This protein binds this small molecule.
Small molecule (SMILES): CCC(O)(CC)c1ccc2cc(-c3[nH]nc4cc(-c5ccccc5)sc34)[nH]c2c1

Sequence of chain 1.A:
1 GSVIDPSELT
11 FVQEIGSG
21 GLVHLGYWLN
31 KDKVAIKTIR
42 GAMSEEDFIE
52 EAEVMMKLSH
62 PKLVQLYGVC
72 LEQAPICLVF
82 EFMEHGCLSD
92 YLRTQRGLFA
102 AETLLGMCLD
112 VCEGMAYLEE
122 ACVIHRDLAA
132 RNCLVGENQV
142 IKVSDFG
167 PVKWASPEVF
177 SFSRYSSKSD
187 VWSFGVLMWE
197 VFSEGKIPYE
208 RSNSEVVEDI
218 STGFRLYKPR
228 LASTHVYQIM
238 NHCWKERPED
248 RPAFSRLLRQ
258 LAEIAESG

Binding-site contacts:
Ligand atom CAT contacts residue SER145 of chain 1.A at 3.1 Å.
Ligand atom CAM contacts residue LEU135 of chain 1.A at 3.6 Å (hydrophobic).
Ligand atom NAL contacts residue ALA35 of chain 1.A at 3.4 Å.
Ligand atom NAK contacts residue GLU82 of chain 1.A at 3.5 Å (salt-bridge).
Ligand atom CAD contacts residue ILE15 of chain 1.A at 3.7 Å (hydrophobic).
Ligand atom CAD contacts residue PHE83 of chain 1.A at 3.6 Å (hydrophobic).
Ligand atom NAL contacts residue GLU82 of chain 1.A at 2.9 Å (salt-bridge).
Ligand atom CAI contacts residue MET84 of chain 1.A at 3.5 Å (hydrophobic).
Ligand atom CAN contacts residue ALA35 of chain 1.A at 3.6 Å (hydrophobic).
Ligand atom NAC contacts residue MET84 of chain 1.A at 2.8 Å (h-bond).
Ligand atom CAB contacts residue ILE15 of chain 1.A at 3.7 Å (hydrophobic).
Ligand atom CAT contacts residue PHE81 of chain 1.A at 3.5 Å (hydrophobic).
Ligand atom CAU contacts residue PHE81 of chain 1.A at 3.5 Å (hydrophobic).
Ligand atom CAZ contacts residue GLU85 of chain 1.A at 3.9 Å.
Ligand atom NAK contacts residue ALA35 of chain 1.A at 3.5 Å.
Ligand atom CAD contacts residue MET84 of chain 1.A at 3.4 Å (hydrophobic).
Ligand atom CAO contacts residue LEU135 of chain 1.A at 3.6 Å (hydrophobic).
Ligand atom CAN contacts residue LEU135 of chain 1.A at 3.5 Å (hydrophobic).
Ligand atom CAJ contacts residue LEU135 of chain 1.A at 3.7 Å (hydrophobic).
Ligand atom SAQ contacts residue LEU135 of chain 1.A at 3.9 Å.
Ligand atom CBC contacts residue ILE15 of chain 1.A at 3.7 Å (hydrophobic).
Ligand atom CAW contacts residue LYS37 of chain 1.A at 3.6 Å.
Ligand atom NAL contacts residue MET84 of chain 1.A at 3.8 Å.
Ligand atom CAV contacts residue ASP146 of chain 1.A at 3.5 Å.
Ligand atom CAY contacts residue GLU85 of chain 1.A at 3.5 Å.
Ligand atom NAC contacts residue PHE83 of chain 1.A at 3.4 Å.
Ligand atom NAK contacts residue MET84 of chain 1.A at 3.1 Å (h-bond).
Ligand atom CAJ contacts residue ALA35 of chain 1.A at 3.8 Å (hydrophobic).
Ligand atom CAD contacts residue GLY87 of chain 1.A at 3.5 Å.
Ligand atom CAE contacts residue ILE15 of chain 1.A at 3.5 Å (hydrophobic).
Ligand atom CAI contacts residue PHE83 of chain 1.A at 3.6 Å (hydrophobic).
Ligand atom CAF contacts residue ILE15 of chain 1.A at 3.7 Å (hydrophobic).
Ligand atom CAI contacts residue GLY87 of chain 1.A at 3.7 Å.
Ligand atom SAQ contacts residue VAL23 of chain 1.A at 3.8 Å.
Ligand atom CAY contacts residue HIS86 of chain 1.A at 3.7 Å.
Ligand atom NAC contacts residue GLY87 of chain 1.A at 3.7 Å.
Ligand atom CBC contacts residue PHE83 of chain 1.A at 3.8 Å (hydrophobic).
Ligand atom CAM contacts residue ALA35 of chain 1.A at 3.8 Å (hydrophobic).
Ligand atom CAE contacts residue GLY87 of chain 1.A at 3.8 Å.
Ligand atom CAU contacts residue SER145 of chain 1.A at 3.3 Å.